Binding-site contacts:
Ligand atom O1S contacts residue LYS215 of chain 27.A at 3.9 Å.
Ligand atom S1 contacts residue GLY222 of chain 27.A at 3.8 Å.
Ligand atom C2 contacts residue ARG224 of chain 27.A at 4.0 Å.
Ligand atom C3 contacts residue TRP374 of chain 27.A at 4.0 Å (hydrophobic).
Ligand atom S1 contacts residue LYS215 of chain 27.A at 4.1 Å.
Ligand atom C2 contacts residue TRP374 of chain 27.A at 4.0 Å (hydrophobic).
Ligand atom O1S contacts residue PHE223 of chain 27.A at 3.2 Å.
Ligand atom O1S contacts residue GLY222 of chain 27.A at 3.0 Å (h-bond).
Ligand atom C1 contacts residue TRP374 of chain 27.A at 3.3 Å (hydrophobic).
Ligand atom O1S contacts residue ARG224 of chain 27.A at 2.9 Å (salt-bridge).
Ligand atom S1 contacts residue TRP374 of chain 27.A at 4.4 Å.
Ligand atom N1 contacts residue TRP374 of chain 27.A at 3.5 Å.
Ligand atom O3S contacts residue ARG224 of chain 27.A at 3.8 Å.
Ligand atom O1S contacts residue TRP374 of chain 27.A at 4.0 Å.
Ligand atom O2S contacts residue LYS215 of chain 27.A at 3.1 Å (salt-bridge).
Ligand atom C3 contacts residue ASP229 of chain 27.A at 4.4 Å.
Ligand atom O2S contacts residue GLY222 of chain 27.A at 3.4 Å (h-bond).
Ligand atom C1 contacts residue ARG224 of chain 27.A at 4.1 Å.
Ligand atom S1 contacts residue ARG224 of chain 27.A at 4.0 Å.

This protein binds this small molecule.
Small molecule (SMILES): CCCCCCCCCCCC[N+](C)(C)CCCS(=O)(=O)O

Sequence of chain 27.A:
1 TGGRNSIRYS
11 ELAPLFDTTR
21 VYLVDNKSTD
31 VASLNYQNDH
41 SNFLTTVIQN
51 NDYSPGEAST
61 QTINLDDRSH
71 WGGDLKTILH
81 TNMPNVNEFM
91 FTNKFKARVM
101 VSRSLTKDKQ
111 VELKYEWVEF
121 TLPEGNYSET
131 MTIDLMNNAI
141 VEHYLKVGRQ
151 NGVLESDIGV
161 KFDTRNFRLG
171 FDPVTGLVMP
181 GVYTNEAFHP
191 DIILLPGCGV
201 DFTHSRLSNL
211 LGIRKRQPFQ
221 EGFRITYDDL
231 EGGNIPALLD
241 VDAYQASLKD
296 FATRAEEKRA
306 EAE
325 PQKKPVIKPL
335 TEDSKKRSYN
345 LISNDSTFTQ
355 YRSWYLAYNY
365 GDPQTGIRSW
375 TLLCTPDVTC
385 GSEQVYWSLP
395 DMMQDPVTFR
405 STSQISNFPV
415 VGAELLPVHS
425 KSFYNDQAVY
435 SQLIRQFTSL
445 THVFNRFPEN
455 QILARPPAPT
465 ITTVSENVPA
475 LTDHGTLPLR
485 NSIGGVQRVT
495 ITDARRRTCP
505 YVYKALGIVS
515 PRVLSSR